Sequence of chain 1.C:
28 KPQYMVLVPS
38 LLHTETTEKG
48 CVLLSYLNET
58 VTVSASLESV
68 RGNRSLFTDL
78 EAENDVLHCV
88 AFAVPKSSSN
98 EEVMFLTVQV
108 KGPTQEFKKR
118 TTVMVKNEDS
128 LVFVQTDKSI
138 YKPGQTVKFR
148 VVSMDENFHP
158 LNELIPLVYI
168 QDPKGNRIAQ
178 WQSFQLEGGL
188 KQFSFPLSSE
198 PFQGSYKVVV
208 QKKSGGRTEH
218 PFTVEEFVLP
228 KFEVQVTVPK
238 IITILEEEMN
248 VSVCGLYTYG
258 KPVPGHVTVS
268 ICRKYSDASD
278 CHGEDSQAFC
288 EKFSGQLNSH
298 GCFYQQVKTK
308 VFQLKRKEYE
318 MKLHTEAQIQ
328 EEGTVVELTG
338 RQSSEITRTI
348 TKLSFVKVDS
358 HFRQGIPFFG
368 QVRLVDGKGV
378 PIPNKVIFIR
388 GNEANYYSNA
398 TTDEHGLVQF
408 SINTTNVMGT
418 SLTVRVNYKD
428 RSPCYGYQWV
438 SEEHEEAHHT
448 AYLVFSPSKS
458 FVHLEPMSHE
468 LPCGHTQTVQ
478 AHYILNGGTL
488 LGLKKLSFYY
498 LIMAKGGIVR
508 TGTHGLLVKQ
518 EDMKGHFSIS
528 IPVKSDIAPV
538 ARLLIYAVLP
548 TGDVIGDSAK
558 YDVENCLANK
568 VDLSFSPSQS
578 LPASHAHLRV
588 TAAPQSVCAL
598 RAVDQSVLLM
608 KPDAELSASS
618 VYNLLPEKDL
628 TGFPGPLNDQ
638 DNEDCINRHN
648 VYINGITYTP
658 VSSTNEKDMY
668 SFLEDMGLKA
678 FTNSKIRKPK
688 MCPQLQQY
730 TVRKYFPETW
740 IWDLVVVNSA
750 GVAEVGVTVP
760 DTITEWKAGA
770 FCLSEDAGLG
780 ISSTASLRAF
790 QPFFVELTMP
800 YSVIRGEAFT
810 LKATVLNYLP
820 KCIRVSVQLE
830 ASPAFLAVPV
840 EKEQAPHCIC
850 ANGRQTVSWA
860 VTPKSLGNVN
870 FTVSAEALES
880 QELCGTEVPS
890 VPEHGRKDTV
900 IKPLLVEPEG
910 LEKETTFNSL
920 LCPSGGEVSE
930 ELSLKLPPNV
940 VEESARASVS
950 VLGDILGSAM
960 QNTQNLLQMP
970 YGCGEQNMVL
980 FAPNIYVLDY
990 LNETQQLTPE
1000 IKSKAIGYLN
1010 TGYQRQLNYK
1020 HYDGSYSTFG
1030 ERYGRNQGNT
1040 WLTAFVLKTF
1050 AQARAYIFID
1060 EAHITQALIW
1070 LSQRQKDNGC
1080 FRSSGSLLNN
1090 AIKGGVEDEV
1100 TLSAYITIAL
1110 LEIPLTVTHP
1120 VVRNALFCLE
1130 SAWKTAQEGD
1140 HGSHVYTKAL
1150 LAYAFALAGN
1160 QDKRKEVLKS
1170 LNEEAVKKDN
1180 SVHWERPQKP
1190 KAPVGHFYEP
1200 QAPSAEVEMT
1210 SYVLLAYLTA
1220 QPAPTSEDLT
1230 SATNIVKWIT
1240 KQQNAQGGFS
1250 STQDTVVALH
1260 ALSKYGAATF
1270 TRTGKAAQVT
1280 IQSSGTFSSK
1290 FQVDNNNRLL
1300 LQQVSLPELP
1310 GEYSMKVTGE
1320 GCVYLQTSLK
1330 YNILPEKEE

Binding-site contacts:
Ligand atom C1 contacts residue ASN410 of chain 1.C at 1.4 Å.
Ligand atom O6 contacts residue THR412 of chain 1.C at 4.1 Å.
Ligand atom C7 contacts residue ASN410 of chain 1.C at 4.1 Å.
Ligand atom C5 contacts residue ASN410 of chain 1.C at 3.6 Å.
Ligand atom N2 contacts residue ASN410 of chain 1.C at 2.8 Å (h-bond).
Ligand atom C4 contacts residue ASN410 of chain 1.C at 4.2 Å.
Ligand atom O5 contacts residue ASN410 of chain 1.C at 2.4 Å (h-bond).
Ligand atom C6 contacts residue THR412 of chain 1.C at 4.0 Å.
Ligand atom C3 contacts residue ASN410 of chain 1.C at 3.8 Å.
Ligand atom C8 contacts residue ASN410 of chain 1.C at 4.3 Å.
Ligand atom C2 contacts residue ASN410 of chain 1.C at 2.5 Å.
Ligand atom C5 contacts residue THR412 of chain 1.C at 4.4 Å.

This protein binds this small molecule.
Small molecule (SMILES): CC(=O)N[C@@H]1[C@@H](O)[C@H](O)[C@@H](CO)O[C@H]1O